Binding-site contacts:
Ligand atom C7 contacts residue ASN522 of chain 1.B at 2.9 Å.
Ligand atom C6 contacts residue ASN522 of chain 1.B at 4.4 Å.
Ligand atom C3 contacts residue ASN522 of chain 1.B at 3.8 Å.
Ligand atom O6 contacts residue ASN522 of chain 1.B at 3.7 Å.
Ligand atom C8 contacts residue ASN522 of chain 1.B at 4.2 Å.
Ligand atom N2 contacts residue ASN522 of chain 1.B at 2.9 Å (h-bond).
Ligand atom O5 contacts residue ASN522 of chain 1.B at 2.3 Å (h-bond).
Ligand atom O7 contacts residue ASN522 of chain 1.B at 2.3 Å (h-bond).
Ligand atom C1 contacts residue ASN522 of chain 1.B at 1.4 Å.
Ligand atom C2 contacts residue ASN522 of chain 1.B at 2.4 Å.
Ligand atom C4 contacts residue ASN522 of chain 1.B at 4.2 Å.
Ligand atom C5 contacts residue ASN522 of chain 1.B at 3.6 Å.

This protein binds this small molecule.
Small molecule (SMILES): CC(=O)N[C@@H]1[C@@H](O)[C@H](O)[C@@H](CO)O[C@H]1O

Sequence of chain 1.B:
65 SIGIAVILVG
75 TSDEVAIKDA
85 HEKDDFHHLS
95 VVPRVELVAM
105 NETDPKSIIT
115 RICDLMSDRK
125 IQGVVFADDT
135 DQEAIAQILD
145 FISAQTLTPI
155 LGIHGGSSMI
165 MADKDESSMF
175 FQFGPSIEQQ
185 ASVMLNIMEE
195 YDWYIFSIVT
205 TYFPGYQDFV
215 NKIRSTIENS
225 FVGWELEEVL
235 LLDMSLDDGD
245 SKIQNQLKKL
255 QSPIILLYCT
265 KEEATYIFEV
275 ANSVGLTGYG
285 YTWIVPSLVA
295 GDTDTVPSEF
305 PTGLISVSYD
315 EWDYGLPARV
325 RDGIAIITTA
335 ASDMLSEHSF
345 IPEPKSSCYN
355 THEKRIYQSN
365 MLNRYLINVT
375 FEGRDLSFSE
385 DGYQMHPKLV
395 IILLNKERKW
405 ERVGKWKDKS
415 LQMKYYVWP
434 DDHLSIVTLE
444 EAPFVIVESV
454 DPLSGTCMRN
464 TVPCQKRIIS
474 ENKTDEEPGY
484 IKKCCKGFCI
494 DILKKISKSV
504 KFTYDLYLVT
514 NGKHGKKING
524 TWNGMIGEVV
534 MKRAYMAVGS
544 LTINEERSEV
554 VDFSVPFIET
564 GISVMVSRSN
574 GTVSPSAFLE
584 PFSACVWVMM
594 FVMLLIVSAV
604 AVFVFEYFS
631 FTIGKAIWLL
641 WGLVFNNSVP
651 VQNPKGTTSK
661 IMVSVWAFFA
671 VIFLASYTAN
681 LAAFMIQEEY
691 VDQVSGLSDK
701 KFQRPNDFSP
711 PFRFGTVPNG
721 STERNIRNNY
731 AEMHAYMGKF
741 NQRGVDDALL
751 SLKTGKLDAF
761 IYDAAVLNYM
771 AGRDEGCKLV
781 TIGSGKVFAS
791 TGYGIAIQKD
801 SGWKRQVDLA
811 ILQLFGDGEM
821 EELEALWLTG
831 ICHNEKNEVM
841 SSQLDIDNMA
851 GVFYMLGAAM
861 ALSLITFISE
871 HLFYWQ